Sequence of chain 1.A:
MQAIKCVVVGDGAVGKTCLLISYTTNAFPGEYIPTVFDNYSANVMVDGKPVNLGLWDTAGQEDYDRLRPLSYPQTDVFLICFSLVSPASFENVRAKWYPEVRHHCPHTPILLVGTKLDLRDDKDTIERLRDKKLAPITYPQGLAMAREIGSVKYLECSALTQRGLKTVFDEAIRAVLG

Binding-site contacts:
Ligand atom N7 contacts residue CYS19 of chain 1.A at 3.6 Å.
Ligand atom N2 contacts residue ASP119 of chain 1.A at 2.9 Å (salt-bridge).
Ligand atom PG contacts residue MG1 of chain 1.Q at 3.3 Å.
Ligand atom O2' contacts residue PHE29 of chain 1.A at 3.4 Å.
Ligand atom PB contacts residue MG1 of chain 1.Q at 3.3 Å.
Ligand atom O2G contacts residue GLY61 of chain 1.A at 2.9 Å (h-bond).
Ligand atom N9 contacts residue PHE29 of chain 1.A at 3.6 Å.
Ligand atom O6 contacts residue SER159 of chain 1.A at 3.5 Å (h-bond).
Ligand atom C3' contacts residue TYR33 of chain 1.A at 3.6 Å (hydrophobic).
Ligand atom O6 contacts residue ALA160 of chain 1.A at 2.9 Å (h-bond).
Ligand atom C4 contacts residue PHE29 of chain 1.A at 3.5 Å (hydrophobic).
Ligand atom O1A contacts residue THR18 of chain 1.A at 3.2 Å (h-bond).
Ligand atom O3A contacts residue GLY16 of chain 1.A at 3.1 Å (h-bond).
Ligand atom O3' contacts residue TYR33 of chain 1.A at 3.5 Å.
Ligand atom N2 contacts residue LEU120 of chain 1.A at 3.5 Å.
Ligand atom C3B contacts residue MG1 of chain 1.Q at 3.6 Å.
Ligand atom O2A contacts residue TYR33 of chain 1.A at 3.5 Å.
Ligand atom O2B contacts residue MG1 of chain 1.Q at 2.0 Å.
Ligand atom N7 contacts residue PHE29 of chain 1.A at 3.6 Å.
Ligand atom O1B contacts residue GLY16 of chain 1.A at 3.1 Å (h-bond).
Ligand atom C6 contacts residue ASP119 of chain 1.A at 3.5 Å.
Ligand atom O1G contacts residue THR36 of chain 1.A at 3.0 Å (h-bond).
Ligand atom O2G contacts residue LYS17 of chain 1.A at 2.6 Å (salt-bridge).
Ligand atom O1B contacts residue VAL15 of chain 1.A at 3.5 Å (h-bond).
Ligand atom PB contacts residue LYS17 of chain 1.A at 3.6 Å.
Ligand atom N2 contacts residue GLN18 of chain 1.J at 3.2 Å (h-bond).
Ligand atom C5 contacts residue PHE29 of chain 1.A at 3.6 Å (hydrophobic).
Ligand atom O1A contacts residue GLY16 of chain 1.A at 3.4 Å.
Ligand atom O2B contacts residue LYS17 of chain 1.A at 3.6 Å.
Ligand atom O4' contacts residue LYS117 of chain 1.A at 3.1 Å (salt-bridge).
Ligand atom O6 contacts residue LEU161 of chain 1.A at 3.3 Å (h-bond).
Ligand atom O2B contacts residue THR18 of chain 1.A at 2.9 Å (h-bond).
Ligand atom N1 contacts residue ASP119 of chain 1.A at 2.8 Å (salt-bridge).
Ligand atom C8 contacts residue CYS19 of chain 1.A at 3.6 Å (hydrophobic).
Ligand atom O3G contacts residue PRO35 of chain 1.A at 3.5 Å.
Ligand atom O1B contacts residue LYS17 of chain 1.A at 2.7 Å (salt-bridge).
Ligand atom O1A contacts residue CYS19 of chain 1.A at 2.8 Å (h-bond).
Ligand atom C3B contacts residue ALA14 of chain 1.A at 3.6 Å (hydrophobic).
Ligand atom O1G contacts residue MG1 of chain 1.Q at 2.0 Å.
Ligand atom O6 contacts residue ASP119 of chain 1.A at 3.5 Å (salt-bridge).

Sequence of chain 1.J:
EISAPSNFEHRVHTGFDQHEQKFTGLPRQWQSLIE

A small-molecule ligand and the protein it binds are described below.
Small molecule (SMILES): Nc1nc2c(ncn2[C@@H]2O[C@H](CO[P](=O)(O)O[P](=O)(O)CP(=O)(O)O)[C@@H](O)[C@H]2O)c(=O)[nH]1